Sequence of chain 1.B:
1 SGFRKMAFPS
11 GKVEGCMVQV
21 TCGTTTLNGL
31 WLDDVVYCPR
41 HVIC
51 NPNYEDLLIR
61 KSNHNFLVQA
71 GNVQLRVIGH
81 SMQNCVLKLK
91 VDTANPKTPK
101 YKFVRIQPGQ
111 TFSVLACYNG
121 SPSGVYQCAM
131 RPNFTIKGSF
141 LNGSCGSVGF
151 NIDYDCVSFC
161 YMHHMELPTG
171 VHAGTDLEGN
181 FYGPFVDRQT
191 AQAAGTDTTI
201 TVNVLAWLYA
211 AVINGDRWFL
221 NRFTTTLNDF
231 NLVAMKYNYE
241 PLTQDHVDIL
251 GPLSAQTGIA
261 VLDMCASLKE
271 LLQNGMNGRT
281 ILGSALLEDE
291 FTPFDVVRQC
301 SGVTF

Binding-site contacts:
Ligand atom N3 contacts residue LEU167 of chain 1.A at 3.7 Å.
Ligand atom C23 contacts residue GLU166 of chain 1.A at 3.4 Å.
Ligand atom C9 contacts residue CYS145 of chain 1.A at 3.7 Å (hydrophobic).
Ligand atom C11 contacts residue ASN142 of chain 1.A at 3.9 Å.
Ligand atom CL contacts residue HIS164 of chain 1.A at 3.7 Å.
Ligand atom C14 contacts residue ASN142 of chain 1.A at 3.8 Å.
Ligand atom C contacts residue MET49 of chain 1.A at 3.6 Å (hydrophobic).
Ligand atom C12 contacts residue LEU141 of chain 1.A at 3.6 Å (hydrophobic).
Ligand atom CL contacts residue MET165 of chain 1.A at 3.9 Å.
Ligand atom C10 contacts residue LEU141 of chain 1.A at 3.7 Å (hydrophobic).
Ligand atom C12 contacts residue GLU166 of chain 1.A at 3.5 Å.
Ligand atom C10 contacts residue PHE140 of chain 1.A at 3.6 Å (hydrophobic).
Ligand atom N2 contacts residue SER144 of chain 1.A at 3.6 Å.
Ligand atom C19 contacts residue GLU166 of chain 1.A at 3.6 Å.
Ligand atom CL contacts residue HIS41 of chain 1.A at 3.4 Å.
Ligand atom C10 contacts residue HIS163 of chain 1.A at 3.9 Å.
Ligand atom O contacts residue GLU166 of chain 1.A at 3.0 Å (salt-bridge).
Ligand atom C21 contacts residue GLU166 of chain 1.A at 3.5 Å.
Ligand atom C15 contacts residue ASN142 of chain 1.A at 3.7 Å.
Ligand atom O2 contacts residue GLN189 of chain 1.A at 3.4 Å (h-bond).
Ligand atom CL contacts residue ASP187 of chain 1.A at 3.4 Å.
Ligand atom N3 contacts residue GLU166 of chain 1.A at 3.5 Å (salt-bridge).
Ligand atom C1 contacts residue MET49 of chain 1.A at 3.6 Å (hydrophobic).
Ligand atom C contacts residue MET165 of chain 1.A at 3.5 Å (hydrophobic).
Ligand atom O contacts residue MET165 of chain 1.A at 3.3 Å.
Ligand atom C9 contacts residue HIS163 of chain 1.A at 3.4 Å.
Ligand atom C9 contacts residue GLU166 of chain 1.A at 3.8 Å.
Ligand atom N2 contacts residue HIS163 of chain 1.A at 2.8 Å (h-bond).
Ligand atom C20 contacts residue GLU166 of chain 1.A at 3.8 Å.
Ligand atom C12 contacts residue ASN142 of chain 1.A at 3.6 Å.
Ligand atom C11 contacts residue LEU141 of chain 1.A at 3.8 Å (hydrophobic).
Ligand atom C13 contacts residue ASN142 of chain 1.A at 3.7 Å.
Ligand atom N3 contacts residue PRO168 of chain 1.A at 3.6 Å.
Ligand atom C1 contacts residue MET165 of chain 1.A at 3.6 Å (hydrophobic).
Ligand atom C10 contacts residue GLU166 of chain 1.A at 3.5 Å.
Ligand atom C12 contacts residue PHE140 of chain 1.A at 3.6 Å (hydrophobic).
Ligand atom C11 contacts residue GLU166 of chain 1.A at 3.8 Å.
Ligand atom N2 contacts residue GLU166 of chain 1.A at 3.8 Å.
Ligand atom C18 contacts residue HIS164 of chain 1.A at 3.4 Å.
Ligand atom C18 contacts residue MET165 of chain 1.A at 3.6 Å (hydrophobic).

A protein and the small-molecule ligand that binds it are described below.
Small molecule (SMILES): N#CC1(CS(=O)(=O)N2Cc3ccc(Cl)cc3[C@H](C(=O)Nc3cncc4ccccc34)C2)CC1

Sequence of chain 1.A:
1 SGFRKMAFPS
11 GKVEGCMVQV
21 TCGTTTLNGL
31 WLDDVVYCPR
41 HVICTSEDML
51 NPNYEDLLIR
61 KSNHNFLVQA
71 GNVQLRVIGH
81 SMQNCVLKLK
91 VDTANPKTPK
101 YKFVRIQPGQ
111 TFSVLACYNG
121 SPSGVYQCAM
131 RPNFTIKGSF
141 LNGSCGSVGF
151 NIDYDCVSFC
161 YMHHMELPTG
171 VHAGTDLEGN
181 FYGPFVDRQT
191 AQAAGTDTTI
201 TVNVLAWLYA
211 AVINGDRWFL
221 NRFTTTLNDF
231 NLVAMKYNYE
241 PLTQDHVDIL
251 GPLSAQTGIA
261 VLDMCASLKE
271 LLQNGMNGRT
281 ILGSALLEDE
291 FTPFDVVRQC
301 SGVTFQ